Binding-site contacts:
Ligand atom C5 contacts residue ASN114 of chain 1.A at 3.7 Å.
Ligand atom C2 contacts residue ASN114 of chain 1.A at 2.5 Å.
Ligand atom N2 contacts residue ASN114 of chain 1.A at 2.9 Å (h-bond).
Ligand atom O7 contacts residue ASN114 of chain 1.A at 4.3 Å.
Ligand atom C1 contacts residue ASN114 of chain 1.A at 1.4 Å.
Ligand atom C7 contacts residue VAL113 of chain 1.A at 4.5 Å (hydrophobic).
Ligand atom N2 contacts residue VAL113 of chain 1.A at 4.1 Å.
Ligand atom O5 contacts residue ASN114 of chain 1.A at 2.4 Å (h-bond).
Ligand atom C4 contacts residue ASN114 of chain 1.A at 4.2 Å.
Ligand atom C7 contacts residue ASN114 of chain 1.A at 3.8 Å.
Ligand atom C3 contacts residue ASN114 of chain 1.A at 3.8 Å.
Ligand atom C8 contacts residue VAL113 of chain 1.A at 4.1 Å (hydrophobic).

Sequence of chain 1.A:
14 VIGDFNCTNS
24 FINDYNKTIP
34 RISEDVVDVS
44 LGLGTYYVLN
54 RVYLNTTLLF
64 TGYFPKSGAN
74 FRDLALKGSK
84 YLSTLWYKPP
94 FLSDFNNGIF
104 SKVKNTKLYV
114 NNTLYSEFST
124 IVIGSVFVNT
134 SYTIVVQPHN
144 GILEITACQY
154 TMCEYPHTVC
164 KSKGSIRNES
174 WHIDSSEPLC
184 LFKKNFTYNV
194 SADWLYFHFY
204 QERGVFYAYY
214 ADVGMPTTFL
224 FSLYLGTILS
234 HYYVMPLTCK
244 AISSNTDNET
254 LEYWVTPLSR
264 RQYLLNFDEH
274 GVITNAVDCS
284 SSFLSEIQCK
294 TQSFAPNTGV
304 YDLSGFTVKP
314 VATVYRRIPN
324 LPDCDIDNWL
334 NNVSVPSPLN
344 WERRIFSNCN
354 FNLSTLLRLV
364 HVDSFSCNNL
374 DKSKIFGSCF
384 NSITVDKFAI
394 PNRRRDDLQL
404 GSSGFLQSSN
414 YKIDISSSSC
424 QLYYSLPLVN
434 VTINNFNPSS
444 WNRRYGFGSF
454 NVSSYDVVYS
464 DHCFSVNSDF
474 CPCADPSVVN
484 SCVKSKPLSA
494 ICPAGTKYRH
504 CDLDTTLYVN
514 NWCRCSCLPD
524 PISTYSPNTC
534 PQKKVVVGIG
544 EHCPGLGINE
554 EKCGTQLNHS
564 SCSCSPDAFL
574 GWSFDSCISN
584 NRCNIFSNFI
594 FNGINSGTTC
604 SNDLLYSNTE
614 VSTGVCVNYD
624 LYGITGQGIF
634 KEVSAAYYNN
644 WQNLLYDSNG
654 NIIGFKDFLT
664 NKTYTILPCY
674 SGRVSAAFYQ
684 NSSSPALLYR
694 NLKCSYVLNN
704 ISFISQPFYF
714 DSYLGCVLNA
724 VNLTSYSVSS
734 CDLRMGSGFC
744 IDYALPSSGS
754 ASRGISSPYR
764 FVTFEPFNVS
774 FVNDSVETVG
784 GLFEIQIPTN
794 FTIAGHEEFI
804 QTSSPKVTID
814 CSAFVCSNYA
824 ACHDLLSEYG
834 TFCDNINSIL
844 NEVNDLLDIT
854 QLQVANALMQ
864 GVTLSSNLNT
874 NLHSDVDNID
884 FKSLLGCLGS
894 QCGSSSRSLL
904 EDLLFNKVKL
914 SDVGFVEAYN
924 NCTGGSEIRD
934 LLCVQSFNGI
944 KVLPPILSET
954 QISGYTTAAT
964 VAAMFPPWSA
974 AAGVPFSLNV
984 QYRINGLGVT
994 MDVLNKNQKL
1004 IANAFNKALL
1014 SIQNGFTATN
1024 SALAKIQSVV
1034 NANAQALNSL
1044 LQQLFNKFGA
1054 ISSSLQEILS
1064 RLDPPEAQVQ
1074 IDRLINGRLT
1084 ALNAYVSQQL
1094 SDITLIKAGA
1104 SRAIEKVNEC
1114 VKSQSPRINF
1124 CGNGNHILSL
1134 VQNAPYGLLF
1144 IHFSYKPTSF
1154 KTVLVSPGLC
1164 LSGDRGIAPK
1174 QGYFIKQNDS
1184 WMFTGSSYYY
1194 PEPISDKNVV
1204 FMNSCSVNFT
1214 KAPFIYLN

A small-molecule ligand and the protein it binds are described below.
Small molecule (SMILES): CC(=O)N[C@@H]1[C@@H](O)[C@H](O)[C@@H](CO)O[C@H]1O